Binding-site contacts:
Ligand atom O6 contacts residue TYR533 of chain 1.A at 2.6 Å (h-bond).
Ligand atom O8 contacts residue LEU511 of chain 1.A at 3.5 Å.
Ligand atom O2 contacts residue SER490 of chain 1.A at 2.8 Å (h-bond).
Ligand atom C19 contacts residue LEU511 of chain 1.A at 3.7 Å (hydrophobic).
Ligand atom C22 contacts residue PHE514 of chain 1.A at 3.4 Å (hydrophobic).
Ligand atom F contacts residue PRO513 of chain 1.A at 3.2 Å.
Ligand atom F contacts residue SER488 of chain 1.A at 2.9 Å.
Ligand atom C11 contacts residue TRP499 of chain 1.A at 3.6 Å (hydrophobic).
Ligand atom C24 contacts residue PRO513 of chain 1.A at 3.7 Å (hydrophobic).
Ligand atom C49 contacts residue ASN510 of chain 1.A at 3.0 Å.
Ligand atom P contacts residue ARG486 of chain 1.A at 3.4 Å.
Ligand atom O8 contacts residue LYS512 of chain 1.A at 2.9 Å (salt-bridge).
Ligand atom F1 contacts residue THR496 of chain 1.A at 3.3 Å.
Ligand atom F1 contacts residue ARG486 of chain 1.A at 2.8 Å.
Ligand atom C23 contacts residue ASP518 of chain 1.A at 2.8 Å.
Ligand atom O1 contacts residue LYS468 of chain 1.A at 3.2 Å.
Ligand atom C51 contacts residue SER490 of chain 1.A at 3.5 Å.
Ligand atom C contacts residue ARG486 of chain 1.A at 3.5 Å.
Ligand atom C29 contacts residue TYR533 of chain 1.A at 3.7 Å (hydrophobic).
Ligand atom P contacts residue ASP489 of chain 1.A at 3.7 Å.
Ligand atom O2 contacts residue SER488 of chain 1.A at 3.6 Å.
Ligand atom O2 contacts residue ASP489 of chain 1.A at 3.4 Å (salt-bridge).
Ligand atom C27 contacts residue TYR533 of chain 1.A at 3.6 Å (hydrophobic).
Ligand atom N contacts residue ASN510 of chain 1.A at 3.2 Å (h-bond).
Ligand atom C50 contacts residue PRO513 of chain 1.A at 3.5 Å (hydrophobic).
Ligand atom O6 contacts residue LEU531 of chain 1.A at 3.7 Å.
Ligand atom C24 contacts residue PHE514 of chain 1.A at 3.6 Å (hydrophobic).
Ligand atom S1 contacts residue PRO513 of chain 1.A at 3.1 Å (h-bond).
Ligand atom C24 contacts residue ASP518 of chain 1.A at 2.8 Å.
Ligand atom F contacts residue THR496 of chain 1.A at 2.9 Å.
Ligand atom N3 contacts residue PHE514 of chain 1.A at 3.6 Å.
Ligand atom C10 contacts residue ARG506 of chain 1.A at 3.5 Å.
Ligand atom S1 contacts residue PHE514 of chain 1.A at 3.6 Å.
Ligand atom C11 contacts residue ASN510 of chain 1.A at 3.4 Å.
Ligand atom F1 contacts residue LYS468 of chain 1.A at 3.5 Å.
Ligand atom O contacts residue ARG486 of chain 1.A at 2.3 Å (salt-bridge).
Ligand atom C51 contacts residue PRO513 of chain 1.A at 3.7 Å (hydrophobic).
Ligand atom C20 contacts residue LYS512 of chain 1.A at 3.6 Å.
Ligand atom C2 contacts residue LYS468 of chain 1.A at 3.7 Å.
Ligand atom O contacts residue ASP489 of chain 1.A at 3.0 Å (salt-bridge).

The protein below binds the small molecule below.
Small molecule (SMILES): CN(CCCC#Cc1cccc2c1CN([C@@H]1CCC(=O)NC1=O)C2=O)C(=O)CCN(C(=O)[C@@H]1CCCN1C(=O)[C@@H](NC(=O)c1cc2cc(C(F)(F)P(=O)(O)O)ccc2s1)C(C)(C)C)c1ccc(-c2nccs2)cc1

Sequence of chain 1.A:
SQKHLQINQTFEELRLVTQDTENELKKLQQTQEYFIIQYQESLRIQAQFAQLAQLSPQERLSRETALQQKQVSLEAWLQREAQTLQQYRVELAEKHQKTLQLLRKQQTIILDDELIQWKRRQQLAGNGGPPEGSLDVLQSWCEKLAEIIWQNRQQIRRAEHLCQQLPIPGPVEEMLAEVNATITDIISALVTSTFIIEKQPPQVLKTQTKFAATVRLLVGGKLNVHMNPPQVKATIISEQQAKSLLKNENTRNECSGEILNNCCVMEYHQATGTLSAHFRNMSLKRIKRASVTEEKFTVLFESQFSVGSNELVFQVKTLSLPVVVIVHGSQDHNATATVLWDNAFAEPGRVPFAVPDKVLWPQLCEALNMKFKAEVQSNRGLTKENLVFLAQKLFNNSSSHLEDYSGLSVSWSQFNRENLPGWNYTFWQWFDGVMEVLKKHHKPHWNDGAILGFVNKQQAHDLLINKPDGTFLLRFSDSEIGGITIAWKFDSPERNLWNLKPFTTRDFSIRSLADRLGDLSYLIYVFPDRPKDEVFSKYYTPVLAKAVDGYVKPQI